This protein binds this small molecule.
Small molecule (SMILES): CCN(CC)CCNC(=O)c1c(C)[nH]c(/C=C2\C(=O)Nc3ccc(F)cc32)c1C

Sequence of chain 1.B:
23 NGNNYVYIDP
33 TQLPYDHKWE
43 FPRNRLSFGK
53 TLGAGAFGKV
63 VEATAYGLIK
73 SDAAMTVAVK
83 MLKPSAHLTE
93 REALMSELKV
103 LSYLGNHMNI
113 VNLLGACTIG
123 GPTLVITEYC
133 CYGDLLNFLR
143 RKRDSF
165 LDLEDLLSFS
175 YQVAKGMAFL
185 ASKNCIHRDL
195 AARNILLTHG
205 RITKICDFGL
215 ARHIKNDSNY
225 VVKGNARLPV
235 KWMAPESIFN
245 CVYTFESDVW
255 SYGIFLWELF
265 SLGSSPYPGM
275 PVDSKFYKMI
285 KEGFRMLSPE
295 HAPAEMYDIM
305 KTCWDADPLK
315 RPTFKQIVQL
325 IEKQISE

Binding-site contacts:
Ligand atom C15 contacts residue VAL62 of chain 1.B at 3.6 Å (hydrophobic).
Ligand atom N24 contacts residue LEU200 of chain 1.B at 3.7 Å.
Ligand atom C15 contacts residue ASP211 of chain 1.B at 4.0 Å.
Ligand atom C4 contacts residue CYS132 of chain 1.B at 3.3 Å (hydrophobic).
Ligand atom N23 contacts residue CYS132 of chain 1.B at 3.8 Å.
Ligand atom C17 contacts residue LEU200 of chain 1.B at 3.6 Å (hydrophobic).
Ligand atom C5 contacts residue CYS210 of chain 1.B at 3.4 Å (hydrophobic).
Ligand atom F29 contacts residue CYS210 of chain 1.B at 3.7 Å.
Ligand atom C21 contacts residue CYS132 of chain 1.B at 3.8 Å (hydrophobic).
Ligand atom C14 contacts residue CYS132 of chain 1.B at 3.8 Å (hydrophobic).
Ligand atom C7 contacts residue CYS210 of chain 1.B at 4.0 Å (hydrophobic).
Ligand atom N24 contacts residue ALA80 of chain 1.B at 3.5 Å.
Ligand atom C16 contacts residue LEU200 of chain 1.B at 3.6 Å (hydrophobic).
Ligand atom C17 contacts residue VAL62 of chain 1.B at 3.9 Å (hydrophobic).
Ligand atom F29 contacts residue PHE212 of chain 1.B at 3.6 Å.
Ligand atom O28 contacts residue GLY135 of chain 1.B at 3.7 Å.
Ligand atom C3 contacts residue LEU54 of chain 1.B at 3.6 Å (hydrophobic).
Ligand atom C21 contacts residue LEU200 of chain 1.B at 3.6 Å (hydrophobic).
Ligand atom C16 contacts residue ALA80 of chain 1.B at 3.9 Å (hydrophobic).
Ligand atom C4 contacts residue CYS133 of chain 1.B at 3.8 Å (hydrophobic).
Ligand atom F29 contacts residue VAL62 of chain 1.B at 3.4 Å.
Ligand atom C7 contacts residue PHE212 of chain 1.B at 3.7 Å (hydrophobic).
Ligand atom O27 contacts residue TYR131 of chain 1.B at 3.7 Å.
Ligand atom C7 contacts residue VAL62 of chain 1.B at 3.9 Å (hydrophobic).
Ligand atom N24 contacts residue GLU130 of chain 1.B at 3.0 Å (salt-bridge).
Ligand atom N23 contacts residue LEU54 of chain 1.B at 3.8 Å.
Ligand atom F29 contacts residue ASP211 of chain 1.B at 3.1 Å.
Ligand atom C15 contacts residue CYS210 of chain 1.B at 3.4 Å (hydrophobic).
Ligand atom C16 contacts residue GLU130 of chain 1.B at 3.9 Å.
Ligand atom C20 contacts residue LEU200 of chain 1.B at 3.6 Å (hydrophobic).
Ligand atom C21 contacts residue GLU130 of chain 1.B at 4.0 Å.
Ligand atom O27 contacts residue CYS132 of chain 1.B at 2.9 Å (h-bond).
Ligand atom C6 contacts residue CYS210 of chain 1.B at 3.9 Å (hydrophobic).
Ligand atom C4 contacts residue TYR131 of chain 1.B at 3.7 Å (hydrophobic).
Ligand atom C22 contacts residue GLY135 of chain 1.B at 3.8 Å.
Ligand atom C19 contacts residue GLY135 of chain 1.B at 3.7 Å.
Ligand atom C14 contacts residue LEU54 of chain 1.B at 3.7 Å (hydrophobic).
Ligand atom C6 contacts residue THR129 of chain 1.B at 3.4 Å.
Ligand atom C18 contacts residue LEU54 of chain 1.B at 3.9 Å (hydrophobic).
Ligand atom C14 contacts residue GLY135 of chain 1.B at 3.8 Å.